Binding-site contacts:
Ligand atom O contacts residue SER676 of chain 1.A at 2.9 Å (h-bond).
Ligand atom CB contacts residue SER676 of chain 1.A at 4.0 Å.
Ligand atom C contacts residue PRO500 of chain 1.A at 4.0 Å (hydrophobic).
Ligand atom N contacts residue PRO500 of chain 1.A at 2.7 Å (h-bond).
Ligand atom N contacts residue THR502 of chain 1.A at 3.7 Å.
Ligand atom CB contacts residue GLU727 of chain 1.A at 4.0 Å.
Ligand atom CB contacts residue LEU672 of chain 1.A at 4.2 Å (hydrophobic).
Ligand atom CD contacts residue LEU672 of chain 1.A at 4.0 Å (hydrophobic).
Ligand atom O contacts residue GLY675 of chain 1.A at 3.8 Å.
Ligand atom CA contacts residue PRO500 of chain 1.A at 3.9 Å (hydrophobic).
Ligand atom N contacts residue TYR472 of chain 1.A at 3.5 Å.
Ligand atom N contacts residue GLU727 of chain 1.A at 3.2 Å (salt-bridge).
Ligand atom CA contacts residue TYR472 of chain 1.A at 4.2 Å (hydrophobic).
Ligand atom CA contacts residue SER676 of chain 1.A at 4.2 Å.
Ligand atom CD contacts residue GLU727 of chain 1.A at 4.2 Å.
Ligand atom O contacts residue TYR472 of chain 1.A at 3.6 Å.
Ligand atom CA contacts residue GLU727 of chain 1.A at 3.3 Å.
Ligand atom OE2 contacts residue THR677 of chain 1.A at 3.2 Å (h-bond).
Ligand atom CG contacts residue GLU727 of chain 1.A at 3.6 Å.
Ligand atom CB contacts residue TYR472 of chain 1.A at 3.8 Å (hydrophobic).
Ligand atom OE1 contacts residue THR677 of chain 1.A at 2.9 Å (h-bond).
Ligand atom OE2 contacts residue LEU672 of chain 1.A at 4.3 Å.
Ligand atom C contacts residue ARG507 of chain 1.A at 3.6 Å.
Ligand atom CB contacts residue GLY675 of chain 1.A at 4.2 Å.
Ligand atom CG contacts residue LEU672 of chain 1.A at 4.0 Å (hydrophobic).
Ligand atom OE1 contacts residue SER676 of chain 1.A at 3.6 Å (h-bond).
Ligand atom N contacts residue TYR754 of chain 1.A at 4.0 Å.
Ligand atom OE1 contacts residue GLY675 of chain 1.A at 3.8 Å.
Ligand atom O contacts residue ARG507 of chain 1.A at 2.7 Å (salt-bridge).
Ligand atom C contacts residue THR502 of chain 1.A at 3.5 Å.
Ligand atom C contacts residue TYR472 of chain 1.A at 3.8 Å (hydrophobic).
Ligand atom C contacts residue GLU727 of chain 1.A at 4.3 Å.
Ligand atom CD contacts residue THR677 of chain 1.A at 3.2 Å.
Ligand atom OE2 contacts residue GLU727 of chain 1.A at 4.1 Å.
Ligand atom OE1 contacts residue LEU672 of chain 1.A at 4.2 Å.
Ligand atom OE2 contacts residue LEU726 of chain 1.A at 4.0 Å.
Ligand atom C contacts residue SER676 of chain 1.A at 3.7 Å.
Ligand atom O contacts residue THR502 of chain 1.A at 4.3 Å.
Ligand atom CG contacts residue THR677 of chain 1.A at 4.3 Å.
Ligand atom CA contacts residue THR502 of chain 1.A at 3.4 Å.

Sequence of chain 1.A:
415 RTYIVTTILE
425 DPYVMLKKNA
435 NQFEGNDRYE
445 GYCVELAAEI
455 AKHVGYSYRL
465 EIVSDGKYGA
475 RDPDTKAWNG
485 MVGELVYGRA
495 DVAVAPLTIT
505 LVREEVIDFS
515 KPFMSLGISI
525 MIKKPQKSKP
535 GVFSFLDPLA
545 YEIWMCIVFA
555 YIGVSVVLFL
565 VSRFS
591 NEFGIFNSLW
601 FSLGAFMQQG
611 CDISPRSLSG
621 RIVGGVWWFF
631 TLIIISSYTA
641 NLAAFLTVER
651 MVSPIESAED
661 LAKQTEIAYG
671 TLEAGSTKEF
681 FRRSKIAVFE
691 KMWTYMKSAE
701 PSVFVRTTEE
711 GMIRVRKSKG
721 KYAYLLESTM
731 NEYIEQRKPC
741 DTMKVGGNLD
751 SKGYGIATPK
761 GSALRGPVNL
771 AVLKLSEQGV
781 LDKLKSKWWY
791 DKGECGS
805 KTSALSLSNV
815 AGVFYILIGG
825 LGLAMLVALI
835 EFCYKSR

This protein binds this small molecule.
Small molecule (SMILES): N[C@@H](CCC(=O)O)C(=O)O